Binding-site contacts:
Ligand atom O4' contacts residue SQ01 of chain 1.L at 4.1 Å.
Ligand atom OP1 contacts residue HIS205 of chain 1.B at 4.3 Å.
Ligand atom C5 contacts residue SQ01 of chain 1.L at 4.4 Å.
Ligand atom C4' contacts residue SQ01 of chain 1.L at 4.5 Å.
Ligand atom N1 contacts residue SQ01 of chain 1.L at 4.2 Å.
Ligand atom C2 contacts residue SQ01 of chain 1.L at 4.0 Å.
Ligand atom C5' contacts residue TYR100 of chain 1.B at 3.4 Å (hydrophobic).
Ligand atom C7 contacts residue SQ01 of chain 1.L at 4.4 Å.
Ligand atom C4 contacts residue SQ01 of chain 1.L at 4.3 Å.
Ligand atom OP1 contacts residue SQ01 of chain 1.L at 2.6 Å (h-bond).
Ligand atom O5' contacts residue SQ01 of chain 1.L at 2.3 Å (h-bond).
Ligand atom C4' contacts residue TYR100 of chain 1.B at 3.5 Å (hydrophobic).
Ligand atom N3 contacts residue SQ01 of chain 1.L at 3.9 Å.
Ligand atom C6 contacts residue SQ01 of chain 1.L at 4.3 Å.
Ligand atom O2 contacts residue SQ01 of chain 1.L at 4.0 Å.
Ligand atom P contacts residue SQ01 of chain 1.L at 1.6 Å.
Ligand atom O4' contacts residue TYR100 of chain 1.B at 3.8 Å.
Ligand atom C5' contacts residue SQ01 of chain 1.L at 3.5 Å.
Ligand atom OP2 contacts residue SQ01 of chain 1.L at 2.6 Å (h-bond).

This protein binds this small molecule.
Small molecule (SMILES): Cc1cn([C@H]2C[C@H](O[P](=O)(O)OC[C@H]3O[C@@H](n4cc(C)c(=O)[nH]c4=O)C[C@@H]3O[P](=O)(O)OC[C@H]3O[C@@H](n4cc(C)c(=O)[nH]c4=O)C[C@@H]3O[P](=O)(O)OC[C@H]3O[C@@H](n4cc(C)c(=O)[nH]c4=O)C[C@@H]3O)[C@@H](COP(=O)=O)O2)c(=O)[nH]c1=O

Sequence of chain 1.B:
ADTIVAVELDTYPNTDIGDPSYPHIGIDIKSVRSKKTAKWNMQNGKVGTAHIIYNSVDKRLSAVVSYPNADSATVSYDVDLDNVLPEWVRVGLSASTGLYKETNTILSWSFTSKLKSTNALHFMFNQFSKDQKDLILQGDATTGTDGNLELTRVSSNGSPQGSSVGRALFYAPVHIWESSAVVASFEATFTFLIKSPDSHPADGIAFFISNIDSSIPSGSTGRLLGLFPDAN